Sequence of chain 3.L:
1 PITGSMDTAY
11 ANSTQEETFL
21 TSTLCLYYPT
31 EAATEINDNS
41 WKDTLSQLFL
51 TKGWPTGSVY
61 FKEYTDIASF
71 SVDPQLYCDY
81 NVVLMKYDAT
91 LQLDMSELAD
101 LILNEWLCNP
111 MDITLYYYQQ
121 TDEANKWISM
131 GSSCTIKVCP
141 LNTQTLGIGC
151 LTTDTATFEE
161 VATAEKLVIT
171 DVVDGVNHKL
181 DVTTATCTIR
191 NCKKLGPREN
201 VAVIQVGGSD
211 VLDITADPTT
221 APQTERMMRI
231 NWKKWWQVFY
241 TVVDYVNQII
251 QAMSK

Binding-site contacts:
Ligand atom C7 contacts residue ASN12 of chain 3.L at 3.9 Å.
Ligand atom C2 contacts residue ASN12 of chain 3.L at 3.2 Å.
Ligand atom C5 contacts residue ASN12 of chain 3.L at 4.1 Å.
Ligand atom O5 contacts residue ASN12 of chain 3.L at 2.6 Å (h-bond).
Ligand atom O7 contacts residue ASN12 of chain 3.L at 3.7 Å.
Ligand atom C1 contacts residue ASN12 of chain 3.L at 2.1 Å.
Ligand atom N2 contacts residue ASN12 of chain 3.L at 3.8 Å.

The protein below binds the small molecule below.
Small molecule (SMILES): CC(=O)N[C@H]1[C@H](O[C@H]2[C@H](O)[C@@H](NC(C)=O)CO[C@@H]2CO)O[C@H](CO)[C@@H](O)[C@@H]1O